This small molecule binds to this protein.
Small molecule (SMILES): CC(=O)N[C@H]1[C@H](O[C@H]2[C@H](O)[C@@H](NC(C)=O)CO[C@@H]2CO)O[C@H](CO)[C@@H](O[C@@H]2O[C@H](CO)[C@@H](O)[C@H](O)[C@@H]2O)[C@@H]1O

Binding-site contacts:
Ligand atom C3 contacts residue ASN254 of chain 1.A at 3.8 Å.
Ligand atom O7 contacts residue SER68 of chain 1.A at 4.3 Å.
Ligand atom C5 contacts residue HIS253 of chain 1.A at 3.5 Å.
Ligand atom C7 contacts residue SER68 of chain 1.A at 4.3 Å.
Ligand atom N2 contacts residue MET70 of chain 1.A at 3.7 Å.
Ligand atom C8 contacts residue SER68 of chain 1.A at 3.7 Å.
Ligand atom N2 contacts residue ASN254 of chain 1.A at 3.0 Å (h-bond).
Ligand atom O7 contacts residue ASN254 of chain 1.A at 4.3 Å.
Ligand atom C6 contacts residue GLY294 of chain 1.A at 4.1 Å.
Ligand atom C8 contacts residue MET70 of chain 1.A at 4.0 Å (hydrophobic).
Ligand atom O6 contacts residue THR290 of chain 1.A at 4.4 Å.
Ligand atom C1 contacts residue MET70 of chain 1.A at 4.4 Å (hydrophobic).
Ligand atom O5 contacts residue GLY294 of chain 1.A at 3.3 Å.
Ligand atom C7 contacts residue MET70 of chain 1.A at 3.3 Å (hydrophobic).
Ligand atom O5 contacts residue HIS253 of chain 1.A at 3.2 Å (h-bond).
Ligand atom C7 contacts residue ASN254 of chain 1.A at 3.9 Å.
Ligand atom C1 contacts residue ASN254 of chain 1.A at 1.4 Å.
Ligand atom C5 contacts residue ASN254 of chain 1.A at 3.6 Å.
Ligand atom C2 contacts residue MET70 of chain 1.A at 4.0 Å (hydrophobic).
Ligand atom C5 contacts residue GLY294 of chain 1.A at 4.3 Å.
Ligand atom O7 contacts residue MET70 of chain 1.A at 3.1 Å.
Ligand atom C1 contacts residue HIS253 of chain 1.A at 3.6 Å.
Ligand atom C1 contacts residue GLY294 of chain 1.A at 3.9 Å.
Ligand atom C6 contacts residue HIS253 of chain 1.A at 3.7 Å.
Ligand atom C4 contacts residue ASN254 of chain 1.A at 4.2 Å.
Ligand atom C2 contacts residue ASN254 of chain 1.A at 2.5 Å.
Ligand atom O6 contacts residue GLY294 of chain 1.A at 3.7 Å.
Ligand atom O5 contacts residue ASN254 of chain 1.A at 2.3 Å (h-bond).
Ligand atom C8 contacts residue TRP35 of chain 1.A at 3.3 Å (hydrophobic).
Ligand atom O6 contacts residue HIS253 of chain 1.A at 2.8 Å (h-bond).
Ligand atom O6 contacts residue HIS293 of chain 1.A at 4.5 Å.

Sequence of chain 1.A:
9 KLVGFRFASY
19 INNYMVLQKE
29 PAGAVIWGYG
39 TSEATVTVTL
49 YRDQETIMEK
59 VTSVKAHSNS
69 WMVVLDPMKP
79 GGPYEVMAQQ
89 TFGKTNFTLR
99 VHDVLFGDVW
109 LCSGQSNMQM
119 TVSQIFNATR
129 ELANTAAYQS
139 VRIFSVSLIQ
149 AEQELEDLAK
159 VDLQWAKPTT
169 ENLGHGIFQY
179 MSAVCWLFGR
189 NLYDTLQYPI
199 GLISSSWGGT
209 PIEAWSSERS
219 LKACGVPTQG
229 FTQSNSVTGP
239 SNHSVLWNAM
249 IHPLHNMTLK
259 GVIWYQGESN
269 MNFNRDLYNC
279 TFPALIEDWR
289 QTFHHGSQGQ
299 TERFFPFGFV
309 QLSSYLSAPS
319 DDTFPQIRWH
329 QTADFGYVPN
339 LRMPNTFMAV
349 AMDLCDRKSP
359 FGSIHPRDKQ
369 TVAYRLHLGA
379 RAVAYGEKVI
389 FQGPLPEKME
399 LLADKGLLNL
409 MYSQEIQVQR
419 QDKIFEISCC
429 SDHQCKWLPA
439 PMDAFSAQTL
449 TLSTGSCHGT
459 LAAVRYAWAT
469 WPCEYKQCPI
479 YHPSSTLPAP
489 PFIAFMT